Sequence of chain 1.H:
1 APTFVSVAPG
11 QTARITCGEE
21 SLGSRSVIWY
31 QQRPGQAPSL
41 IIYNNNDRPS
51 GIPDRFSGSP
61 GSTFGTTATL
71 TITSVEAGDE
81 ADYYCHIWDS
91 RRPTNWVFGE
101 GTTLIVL

Binding-site contacts:
Ligand atom C6 contacts residue ARG103 of chain 1.G at 3.7 Å.
Ligand atom C3 contacts residue ASN301 of chain 1.B at 3.8 Å.
Ligand atom O4 contacts residue VAL107 of chain 1.G at 3.8 Å.
Ligand atom C1 contacts residue HIS299 of chain 1.B at 3.7 Å.
Ligand atom C2 contacts residue ASN301 of chain 1.B at 2.4 Å.
Ligand atom C4 contacts residue GLY106 of chain 1.G at 3.6 Å.
Ligand atom C3 contacts residue ILE104 of chain 1.G at 3.8 Å (hydrophobic).
Ligand atom N2 contacts residue HIS299 of chain 1.B at 3.2 Å (h-bond).
Ligand atom C7 contacts residue ASN301 of chain 1.B at 3.6 Å.
Ligand atom O5 contacts residue THR383 of chain 1.B at 3.9 Å.
Ligand atom O6 contacts residue ARG296 of chain 1.B at 4.0 Å.
Ligand atom O6 contacts residue SER24 of chain 1.H at 3.5 Å (h-bond).
Ligand atom C2 contacts residue GLY106 of chain 1.G at 3.4 Å.
Ligand atom C3 contacts residue HIS299 of chain 1.B at 3.7 Å.
Ligand atom O3 contacts residue GLY106 of chain 1.G at 3.4 Å (h-bond).
Ligand atom N2 contacts residue ASN301 of chain 1.B at 2.8 Å (h-bond).
Ligand atom O5 contacts residue ASN301 of chain 1.B at 2.3 Å (h-bond).
Ligand atom C5 contacts residue ILE104 of chain 1.G at 4.0 Å (hydrophobic).
Ligand atom C4 contacts residue ASN45 of chain 1.H at 4.0 Å.
Ligand atom C6 contacts residue ASN44 of chain 1.H at 3.5 Å.
Ligand atom O7 contacts residue ASN301 of chain 1.B at 4.0 Å.
Ligand atom O6 contacts residue SER381 of chain 1.B at 4.0 Å.
Ligand atom C6 contacts residue SER24 of chain 1.H at 4.1 Å.
Ligand atom O3 contacts residue GLY61 of chain 1.H at 3.5 Å (h-bond).
Ligand atom O5 contacts residue ARG103 of chain 1.G at 3.5 Å (salt-bridge).
Ligand atom C2 contacts residue HIS299 of chain 1.B at 3.7 Å.
Ligand atom C5 contacts residue THR383 of chain 1.B at 3.9 Å.
Ligand atom C1 contacts residue ASN301 of chain 1.B at 1.4 Å.
Ligand atom C5 contacts residue ARG103 of chain 1.G at 4.1 Å.
Ligand atom O4 contacts residue ASN45 of chain 1.H at 2.6 Å (h-bond).
Ligand atom O6 contacts residue ASN45 of chain 1.H at 3.9 Å.
Ligand atom O4 contacts residue SER62 of chain 1.H at 3.7 Å.
Ligand atom C8 contacts residue THR267 of chain 1.B at 3.8 Å.
Ligand atom O4 contacts residue ILE104 of chain 1.G at 3.9 Å.
Ligand atom C3 contacts residue GLY106 of chain 1.G at 3.6 Å.
Ligand atom O6 contacts residue ARG103 of chain 1.G at 2.4 Å (salt-bridge).
Ligand atom C5 contacts residue ASN301 of chain 1.B at 3.6 Å.
Ligand atom O3 contacts residue PRO60 of chain 1.H at 3.4 Å.
Ligand atom O6 contacts residue ASN44 of chain 1.H at 2.8 Å (h-bond).
Ligand atom C6 contacts residue THR383 of chain 1.B at 3.9 Å.

Sequence of chain 1.B:
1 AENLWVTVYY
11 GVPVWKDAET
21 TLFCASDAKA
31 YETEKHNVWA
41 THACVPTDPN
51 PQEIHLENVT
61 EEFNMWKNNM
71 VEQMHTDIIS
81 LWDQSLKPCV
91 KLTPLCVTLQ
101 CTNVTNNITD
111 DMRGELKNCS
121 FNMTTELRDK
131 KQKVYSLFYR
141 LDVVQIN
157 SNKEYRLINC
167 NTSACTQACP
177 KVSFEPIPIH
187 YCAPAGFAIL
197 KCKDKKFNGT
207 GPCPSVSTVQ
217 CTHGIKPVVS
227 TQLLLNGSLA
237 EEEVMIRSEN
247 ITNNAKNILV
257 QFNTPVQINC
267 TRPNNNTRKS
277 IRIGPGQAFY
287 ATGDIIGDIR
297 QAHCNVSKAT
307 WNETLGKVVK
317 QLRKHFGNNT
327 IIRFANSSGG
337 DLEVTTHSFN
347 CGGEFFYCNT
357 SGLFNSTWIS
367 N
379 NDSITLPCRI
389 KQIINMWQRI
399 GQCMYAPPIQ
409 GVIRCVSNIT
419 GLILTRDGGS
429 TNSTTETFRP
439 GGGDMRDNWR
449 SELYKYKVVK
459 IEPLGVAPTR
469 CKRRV

A protein and the small-molecule ligand that binds it are described below.
Small molecule (SMILES): CC(=O)N[C@H]1[C@H](O[C@H]2[C@H](O)[C@@H](NC(C)=O)CO[C@@H]2CO)O[C@H](CO)[C@@H](O[C@@H]2O[C@H](CO)[C@@H](O)[C@H](O[C@H]3O[C@H](CO)[C@@H](O)[C@H](O)[C@@H]3O[C@H]3O[C@H](CO)[C@@H](O)[C@H](O)[C@@H]3O)[C@@H]2O)[C@@H]1O

Sequence of chain 1.G:
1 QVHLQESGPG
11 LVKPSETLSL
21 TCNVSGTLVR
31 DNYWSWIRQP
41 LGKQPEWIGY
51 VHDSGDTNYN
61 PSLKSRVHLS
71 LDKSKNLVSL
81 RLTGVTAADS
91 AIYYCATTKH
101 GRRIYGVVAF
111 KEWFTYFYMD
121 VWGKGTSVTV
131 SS